A protein and the small-molecule ligand that binds it are described below.
Small molecule (SMILES): CC[C@H](C)[C@H](NC(=O)CNC(=O)[C@@H]1CCCN1C(=O)CNC(=O)[C@H](CO)NC(=O)[C@@H](NC(=O)[C@@H](N)Cc1ccc(O)cc1)[C@@H](C)O)C(=O)N[C@@H](CCCN=C(N)N)C(=O)N[C@H](C=O)Cc1ccc(O)cc1

Sequence of chain 1.A:
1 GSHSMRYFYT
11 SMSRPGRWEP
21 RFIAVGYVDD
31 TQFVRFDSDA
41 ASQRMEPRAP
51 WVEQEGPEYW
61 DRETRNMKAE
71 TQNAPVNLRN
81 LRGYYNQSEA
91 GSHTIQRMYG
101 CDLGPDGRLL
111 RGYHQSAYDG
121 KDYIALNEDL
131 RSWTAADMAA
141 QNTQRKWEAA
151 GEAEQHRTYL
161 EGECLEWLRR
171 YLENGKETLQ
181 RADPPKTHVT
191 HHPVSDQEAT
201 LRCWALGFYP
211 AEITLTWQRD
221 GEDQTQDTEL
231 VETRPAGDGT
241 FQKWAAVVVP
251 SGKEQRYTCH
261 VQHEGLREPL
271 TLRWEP

Binding-site contacts:
Ligand atom C contacts residue LYS146 of chain 1.A at 3.3 Å.
Ligand atom CA contacts residue ASN77 of chain 1.A at 3.3 Å.
Ligand atom O contacts residue TRP147 of chain 1.A at 3.2 Å (h-bond).
Ligand atom CD1 contacts residue ARG62 of chain 1.A at 3.1 Å.
Ligand atom CZ contacts residue GLU163 of chain 1.A at 2.5 Å.
Ligand atom CB contacts residue ASN77 of chain 1.A at 3.3 Å.
Ligand atom CD contacts residue ASN66 of chain 1.A at 3.5 Å.
Ligand atom CA contacts residue GLU152 of chain 1.A at 3.5 Å.
Ligand atom O contacts residue TYR159 of chain 1.A at 3.3 Å.
Ligand atom N contacts residue TYR99 of chain 1.A at 3.1 Å (h-bond).
Ligand atom CB contacts residue TYR99 of chain 1.A at 3.5 Å (hydrophobic).
Ligand atom OH contacts residue ARG97 of chain 1.A at 3.1 Å.
Ligand atom CE1 contacts residue ARG62 of chain 1.A at 3.1 Å.
Ligand atom N contacts residue ASN77 of chain 1.A at 2.9 Å (h-bond).
Ligand atom CA contacts residue TYR171 of chain 1.A at 3.5 Å (hydrophobic).
Ligand atom CA contacts residue GLU70 of chain 1.A at 3.4 Å.
Ligand atom O contacts residue TRP147 of chain 1.A at 3.4 Å (h-bond).
Ligand atom CB contacts residue GLU63 of chain 1.A at 3.2 Å.
Ligand atom CG contacts residue GLU63 of chain 1.A at 3.4 Å.
Ligand atom OH contacts residue GLU163 of chain 1.A at 1.9 Å (salt-bridge).
Ligand atom C contacts residue TYR84 of chain 1.A at 3.4 Å (hydrophobic).
Ligand atom CD1 contacts residue ASN77 of chain 1.A at 3.3 Å.
Ligand atom CE2 contacts residue GLU163 of chain 1.A at 2.4 Å.
Ligand atom O contacts residue LYS146 of chain 1.A at 3.2 Å (salt-bridge).
Ligand atom O contacts residue ARG62 of chain 1.A at 2.8 Å (salt-bridge).
Ligand atom CG2 contacts residue ASN66 of chain 1.A at 3.0 Å.
Ligand atom CB contacts residue GLU63 of chain 1.A at 3.0 Å.
Ligand atom O contacts residue TYR159 of chain 1.A at 2.5 Å (h-bond).
Ligand atom O contacts residue THR143 of chain 1.A at 3.0 Å (h-bond).
Ligand atom N contacts residue TRP167 of chain 1.A at 3.2 Å.
Ligand atom O contacts residue TYR84 of chain 1.A at 2.7 Å (h-bond).
Ligand atom OH contacts residue SER116 of chain 1.A at 2.9 Å (h-bond).
Ligand atom CB contacts residue LEU81 of chain 1.A at 3.4 Å (hydrophobic).
Ligand atom CG1 contacts residue GLU152 of chain 1.A at 3.1 Å.
Ligand atom NE contacts residue ASN73 of chain 1.A at 3.1 Å (h-bond).
Ligand atom CD1 contacts residue GLU63 of chain 1.A at 2.9 Å.
Ligand atom CZ contacts residue ARG62 of chain 1.A at 3.4 Å.
Ligand atom N contacts residue GLU63 of chain 1.A at 3.2 Å (salt-bridge).
Ligand atom C contacts residue TYR7 of chain 1.A at 3.5 Å (hydrophobic).
Ligand atom OG1 contacts residue GLU63 of chain 1.A at 3.1 Å (salt-bridge).